Sequence of chain 2.QA:
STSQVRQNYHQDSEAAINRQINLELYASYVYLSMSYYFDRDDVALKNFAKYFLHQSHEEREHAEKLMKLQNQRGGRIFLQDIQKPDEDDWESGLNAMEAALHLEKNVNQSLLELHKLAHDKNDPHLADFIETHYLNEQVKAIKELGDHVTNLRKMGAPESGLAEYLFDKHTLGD

Binding-site contacts:
Ligand atom N10 contacts residue HIS122 of chain 2.RA at 3.5 Å.
Ligand atom O12 contacts residue HIS122 of chain 2.RA at 2.3 Å (h-bond).
Ligand atom N10 contacts residue HIS122 of chain 2.SA at 3.4 Å.
Ligand atom C09 contacts residue HIS122 of chain 2.SA at 3.2 Å.
Ligand atom O11 contacts residue HIS122 of chain 2.RA at 3.3 Å.
Ligand atom C09 contacts residue HIS122 of chain 2.RA at 3.0 Å.
Ligand atom C05 contacts residue ASP123 of chain 2.RA at 4.0 Å.
Ligand atom C08 contacts residue ASN125 of chain 2.RA at 4.5 Å.
Ligand atom C09 contacts residue ZN1 of chain 2.VF at 2.8 Å.
Ligand atom O12 contacts residue HIS122 of chain 2.SA at 2.8 Å (h-bond).
Ligand atom C07 contacts residue HIS122 of chain 2.RA at 3.7 Å.
Ligand atom O11 contacts residue HIS122 of chain 2.SA at 3.4 Å (h-bond).
Ligand atom C08 contacts residue HIS122 of chain 2.SA at 4.1 Å.
Ligand atom C06 contacts residue ASN125 of chain 2.RA at 3.0 Å.
Ligand atom C07 contacts residue ASN125 of chain 2.RA at 3.2 Å.
Ligand atom O12 contacts residue HIS122 of chain 2.QA at 4.2 Å.
Ligand atom N10 contacts residue HIS122 of chain 2.QA at 4.3 Å.
Ligand atom C08 contacts residue HIS122 of chain 2.RA at 4.1 Å.
Ligand atom O12 contacts residue ZN1 of chain 2.VF at 2.1 Å.
Ligand atom O11 contacts residue ZN1 of chain 2.VF at 2.0 Å.
Ligand atom N10 contacts residue ZN1 of chain 2.VF at 2.8 Å.
Ligand atom C05 contacts residue ASN125 of chain 2.RA at 4.2 Å.
Ligand atom O11 contacts residue HIS122 of chain 2.QA at 2.9 Å.
Ligand atom C06 contacts residue ASP123 of chain 2.RA at 3.4 Å.
Ligand atom C08 contacts residue ZN1 of chain 2.VF at 4.3 Å.
Ligand atom C06 contacts residue HIS122 of chain 2.RA at 4.5 Å.
Ligand atom C07 contacts residue ASP123 of chain 2.RA at 3.8 Å.

Sequence of chain 2.SA:
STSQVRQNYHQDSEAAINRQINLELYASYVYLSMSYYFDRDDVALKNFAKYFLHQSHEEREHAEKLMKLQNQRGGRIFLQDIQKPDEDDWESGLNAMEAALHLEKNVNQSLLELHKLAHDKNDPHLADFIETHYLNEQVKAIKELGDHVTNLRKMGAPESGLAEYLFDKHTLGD

The protein below binds the small molecule below.
Small molecule (SMILES): O=C(NO)c1ccc(C(=O)NO)o1

Sequence of chain 2.RA:
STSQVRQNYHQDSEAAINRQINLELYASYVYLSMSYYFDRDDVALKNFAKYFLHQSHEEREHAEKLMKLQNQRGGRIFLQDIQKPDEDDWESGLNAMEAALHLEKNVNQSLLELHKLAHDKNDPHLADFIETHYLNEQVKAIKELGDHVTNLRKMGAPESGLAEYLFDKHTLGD